This protein binds this small molecule.
Small molecule (SMILES): CC(=O)N[C@@H]1[C@@H](O)[C@H](O)[C@@H](CO)O[C@H]1O

Sequence of chain 1.A:
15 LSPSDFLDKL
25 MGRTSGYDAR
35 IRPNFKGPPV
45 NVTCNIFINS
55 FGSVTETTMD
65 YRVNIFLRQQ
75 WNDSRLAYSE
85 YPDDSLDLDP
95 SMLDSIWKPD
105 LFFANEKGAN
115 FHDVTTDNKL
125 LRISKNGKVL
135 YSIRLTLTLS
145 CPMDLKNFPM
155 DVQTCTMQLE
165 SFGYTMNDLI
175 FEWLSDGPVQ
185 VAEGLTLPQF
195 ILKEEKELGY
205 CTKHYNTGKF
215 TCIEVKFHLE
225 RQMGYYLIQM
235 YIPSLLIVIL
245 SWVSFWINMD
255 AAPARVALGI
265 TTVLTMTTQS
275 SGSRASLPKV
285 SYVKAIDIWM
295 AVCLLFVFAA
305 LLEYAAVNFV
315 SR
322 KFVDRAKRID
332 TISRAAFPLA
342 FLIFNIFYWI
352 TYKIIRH

Binding-site contacts:
Ligand atom C3 contacts residue ASN76 of chain 1.A at 3.8 Å.
Ligand atom O5 contacts residue ASN76 of chain 1.A at 2.4 Å (h-bond).
Ligand atom C1 contacts residue ASN76 of chain 1.A at 1.4 Å.
Ligand atom N2 contacts residue ASN76 of chain 1.A at 2.9 Å (h-bond).
Ligand atom C8 contacts residue THR47 of chain 1.A at 3.8 Å.
Ligand atom O7 contacts residue ASN76 of chain 1.A at 3.7 Å.
Ligand atom C5 contacts residue ASN76 of chain 1.A at 3.7 Å.
Ligand atom C8 contacts residue ASN45 of chain 1.A at 4.2 Å.
Ligand atom C7 contacts residue ASN76 of chain 1.A at 3.5 Å.
Ligand atom C8 contacts residue GLN74 of chain 1.A at 4.4 Å.
Ligand atom C2 contacts residue ASN76 of chain 1.A at 2.4 Å.
Ligand atom C4 contacts residue ASN76 of chain 1.A at 4.2 Å.
Ligand atom O4 contacts residue ASN130 of chain 1.A at 4.1 Å.